Binding-site contacts:
Ligand atom C14 contacts residue LEU221 of chain 1.A at 3.6 Å (hydrophobic).
Ligand atom BR1 contacts residue GLY117 of chain 1.A at 3.5 Å.
Ligand atom O2 contacts residue TRP247 of chain 1.A at 3.4 Å.
Ligand atom C19 contacts residue LEU116 of chain 1.A at 3.5 Å (hydrophobic).
Ligand atom O1 contacts residue ASN480 of chain 1.A at 2.6 Å (h-bond).
Ligand atom C1 contacts residue ASN480 of chain 1.A at 3.6 Å.
Ligand atom C9 contacts residue LEU221 of chain 1.A at 3.7 Å (hydrophobic).
Ligand atom C10 contacts residue ASP225 of chain 1.A at 3.0 Å.
Ligand atom C13 contacts residue TRP72 of chain 1.A at 3.4 Å (hydrophobic).
Ligand atom N3 contacts residue GLY393 of chain 1.A at 3.7 Å.
Ligand atom C11 contacts residue ASP225 of chain 1.A at 3.2 Å.
Ligand atom C14 contacts residue TYR461 of chain 1.A at 3.3 Å (hydrophobic).
Ligand atom N1 contacts residue ARG484 of chain 1.A at 3.8 Å.
Ligand atom BR1 contacts residue ILE118 of chain 1.A at 3.6 Å.
Ligand atom C19 contacts residue TRP71 of chain 1.A at 3.4 Å (hydrophobic).
Ligand atom O1 contacts residue GLN349 of chain 1.A at 3.5 Å (h-bond).
Ligand atom C23 contacts residue ARG484 of chain 1.A at 3.7 Å.
Ligand atom C1 contacts residue HIS149 of chain 1.A at 3.3 Å.
Ligand atom C13 contacts residue TRP226 of chain 1.A at 3.3 Å (hydrophobic).
Ligand atom C8 contacts residue TRP226 of chain 1.A at 3.6 Å (hydrophobic).
Ligand atom C14 contacts residue GLN349 of chain 1.A at 3.1 Å.
Ligand atom C23 contacts residue HIS149 of chain 1.A at 3.6 Å.
Ligand atom C23 contacts residue ASP491 of chain 1.A at 3.2 Å.
Ligand atom C5 contacts residue GLY393 of chain 1.A at 3.5 Å.
Ligand atom C20 contacts residue LEU116 of chain 1.A at 3.5 Å (hydrophobic).
Ligand atom O2 contacts residue ARG171 of chain 1.A at 2.9 Å (salt-bridge).
Ligand atom C22 contacts residue TRP71 of chain 1.A at 3.8 Å (hydrophobic).
Ligand atom C17 contacts residue TRP71 of chain 1.A at 3.8 Å (hydrophobic).
Ligand atom C18 contacts residue TRP71 of chain 1.A at 3.4 Å (hydrophobic).
Ligand atom O1 contacts residue PHE350 of chain 1.A at 3.4 Å.
Ligand atom C12 contacts residue TRP226 of chain 1.A at 3.4 Å (hydrophobic).
Ligand atom N3 contacts residue LEU221 of chain 1.A at 3.2 Å.
Ligand atom BR1 contacts residue ASP225 of chain 1.A at 3.1 Å.
Ligand atom O1 contacts residue HIS149 of chain 1.A at 3.4 Å (h-bond).
Ligand atom C16 contacts residue HIS149 of chain 1.A at 3.7 Å.
Ligand atom F1 contacts residue ALA147 of chain 1.A at 3.8 Å.
Ligand atom N1 contacts residue ASP491 of chain 1.A at 3.7 Å.
Ligand atom C12 contacts residue TRP72 of chain 1.A at 3.6 Å (hydrophobic).
Ligand atom C12 contacts residue ILE118 of chain 1.A at 3.7 Å (hydrophobic).
Ligand atom N1 contacts residue HIS149 of chain 1.A at 3.1 Å.

A small-molecule ligand and the protein it binds are described below.
Small molecule (SMILES): C[C@@H](CN1CCC2(CC1)C(=O)NCN2c1cccc(F)c1)NC(=O)c1ccc(Br)cc1

Sequence of chain 1.A:
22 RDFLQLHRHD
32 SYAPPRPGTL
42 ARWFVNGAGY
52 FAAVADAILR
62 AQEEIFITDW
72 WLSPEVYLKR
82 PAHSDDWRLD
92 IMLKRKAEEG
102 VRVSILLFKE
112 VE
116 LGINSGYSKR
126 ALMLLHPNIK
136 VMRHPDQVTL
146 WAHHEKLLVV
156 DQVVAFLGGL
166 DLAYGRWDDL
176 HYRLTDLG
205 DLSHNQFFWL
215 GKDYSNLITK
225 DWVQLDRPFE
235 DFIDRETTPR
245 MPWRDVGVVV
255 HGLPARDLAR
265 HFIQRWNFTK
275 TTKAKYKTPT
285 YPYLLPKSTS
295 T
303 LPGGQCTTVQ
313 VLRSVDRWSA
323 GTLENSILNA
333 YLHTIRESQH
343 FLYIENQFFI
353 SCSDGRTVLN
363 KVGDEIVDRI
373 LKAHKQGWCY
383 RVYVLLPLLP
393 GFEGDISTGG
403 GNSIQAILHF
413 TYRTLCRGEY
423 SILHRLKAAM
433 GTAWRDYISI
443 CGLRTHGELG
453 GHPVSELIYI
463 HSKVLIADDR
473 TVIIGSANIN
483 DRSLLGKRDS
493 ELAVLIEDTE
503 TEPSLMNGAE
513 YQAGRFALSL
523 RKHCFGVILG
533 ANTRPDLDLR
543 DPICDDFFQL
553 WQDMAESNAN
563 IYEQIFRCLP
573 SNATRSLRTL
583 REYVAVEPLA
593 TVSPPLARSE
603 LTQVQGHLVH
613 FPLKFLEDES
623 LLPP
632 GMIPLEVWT